Binding-site contacts:
Ligand atom OAE contacts residue THR107 of chain 1.A at 3.0 Å (h-bond).
Ligand atom NAC contacts residue THR107 of chain 1.A at 3.9 Å.
Ligand atom NAC contacts residue SER108 of chain 1.A at 3.2 Å (h-bond).
Ligand atom CAA contacts residue SER108 of chain 1.A at 3.1 Å.
Ligand atom OAE contacts residue SER108 of chain 1.A at 2.4 Å (h-bond).
Ligand atom CAD contacts residue SER108 of chain 1.A at 3.8 Å.
Ligand atom CAB contacts residue SER108 of chain 1.A at 4.5 Å.
Ligand atom CAB contacts residue THR107 of chain 1.A at 3.7 Å.

A protein and the small-molecule ligand that binds it are described below.
Small molecule (SMILES): C[N+](C)(C)[O-]

Sequence of chain 1.A:
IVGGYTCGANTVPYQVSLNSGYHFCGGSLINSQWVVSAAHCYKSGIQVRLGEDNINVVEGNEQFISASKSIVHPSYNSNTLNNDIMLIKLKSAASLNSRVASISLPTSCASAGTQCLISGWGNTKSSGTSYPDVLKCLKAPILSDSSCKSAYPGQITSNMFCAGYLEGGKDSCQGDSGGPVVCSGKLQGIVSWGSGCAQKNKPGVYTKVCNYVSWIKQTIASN